Binding-site contacts:
Ligand atom N2 contacts residue GLN189 of chain 1.A at 3.5 Å.
Ligand atom C22 contacts residue MET165 of chain 1.A at 3.5 Å (hydrophobic).
Ligand atom CL contacts residue HIS41 of chain 1.A at 3.5 Å.
Ligand atom C13 contacts residue SER144 of chain 1.A at 3.7 Å.
Ligand atom CL contacts residue ASP187 of chain 1.A at 3.5 Å.
Ligand atom N4 contacts residue SER144 of chain 1.A at 3.4 Å (h-bond).
Ligand atom CL contacts residue MET165 of chain 1.A at 3.8 Å.
Ligand atom C14 contacts residue PHE140 of chain 1.A at 3.3 Å (hydrophobic).
Ligand atom N1 contacts residue GLN189 of chain 1.A at 3.4 Å.
Ligand atom C15 contacts residue GLU166 of chain 1.A at 3.6 Å.
Ligand atom C18 contacts residue ASN142 of chain 1.A at 3.9 Å.
Ligand atom C1 contacts residue MET49 of chain 1.A at 3.7 Å (hydrophobic).
Ligand atom C2 contacts residue DMS1 of chain 1.E at 3.5 Å.
Ligand atom C1 contacts residue DMS1 of chain 1.E at 3.7 Å.
Ligand atom C16 contacts residue PHE140 of chain 1.A at 3.9 Å (hydrophobic).
Ligand atom C17 contacts residue DMS1 of chain 1.J at 3.7 Å.
Ligand atom C14 contacts residue GLU166 of chain 1.A at 3.4 Å.
Ligand atom O contacts residue GLU166 of chain 1.A at 3.3 Å (salt-bridge).
Ligand atom C18 contacts residue DMS1 of chain 1.J at 3.5 Å.
Ligand atom C5 contacts residue GLN189 of chain 1.A at 3.4 Å.
Ligand atom N4 contacts residue LEU141 of chain 1.A at 3.7 Å.
Ligand atom C7 contacts residue GLN189 of chain 1.A at 3.5 Å.
Ligand atom C16 contacts residue GLU166 of chain 1.A at 3.4 Å.
Ligand atom N3 contacts residue CYS145 of chain 1.A at 3.4 Å (h-bond).
Ligand atom C15 contacts residue LEU141 of chain 1.A at 3.7 Å (hydrophobic).
Ligand atom C22 contacts residue HIS41 of chain 1.A at 3.8 Å.
Ligand atom C19 contacts residue ASN142 of chain 1.A at 3.6 Å.
Ligand atom C4 contacts residue GLN189 of chain 1.A at 3.1 Å.
Ligand atom C contacts residue MET165 of chain 1.A at 3.5 Å (hydrophobic).
Ligand atom C14 contacts residue LEU141 of chain 1.A at 3.5 Å (hydrophobic).
Ligand atom N4 contacts residue HIS163 of chain 1.A at 2.7 Å (h-bond).
Ligand atom C6 contacts residue GLN189 of chain 1.A at 3.5 Å.
Ligand atom C16 contacts residue LEU141 of chain 1.A at 3.8 Å (hydrophobic).
Ligand atom C7 contacts residue MET49 of chain 1.A at 3.6 Å (hydrophobic).
Ligand atom C4 contacts residue DMS1 of chain 1.J at 3.7 Å.
Ligand atom C22 contacts residue HIS164 of chain 1.A at 3.2 Å.
Ligand atom C16 contacts residue ASN142 of chain 1.A at 3.8 Å.
Ligand atom N4 contacts residue PHE140 of chain 1.A at 3.4 Å.
Ligand atom C13 contacts residue HIS163 of chain 1.A at 2.8 Å.
Ligand atom N2 contacts residue MET49 of chain 1.A at 3.5 Å.

A small-molecule ligand and the protein it binds are described below.
Small molecule (SMILES): O=C(Nc1cncc2ccccc12)[C@@H]1CCN(Cc2ncc[nH]2)c2ccc(Cl)cc21

Sequence of chain 1.B:
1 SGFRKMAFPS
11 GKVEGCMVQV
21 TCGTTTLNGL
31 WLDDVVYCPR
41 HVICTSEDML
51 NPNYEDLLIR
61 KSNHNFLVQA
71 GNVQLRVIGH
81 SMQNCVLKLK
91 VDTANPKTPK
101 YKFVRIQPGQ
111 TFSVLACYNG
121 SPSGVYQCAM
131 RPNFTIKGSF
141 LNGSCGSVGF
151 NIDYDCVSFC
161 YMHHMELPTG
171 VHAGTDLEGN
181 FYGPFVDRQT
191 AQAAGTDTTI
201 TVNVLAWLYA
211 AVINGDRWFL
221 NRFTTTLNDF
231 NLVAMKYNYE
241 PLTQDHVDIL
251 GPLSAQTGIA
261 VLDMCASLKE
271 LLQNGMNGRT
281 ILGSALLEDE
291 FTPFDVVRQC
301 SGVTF

Sequence of chain 1.A:
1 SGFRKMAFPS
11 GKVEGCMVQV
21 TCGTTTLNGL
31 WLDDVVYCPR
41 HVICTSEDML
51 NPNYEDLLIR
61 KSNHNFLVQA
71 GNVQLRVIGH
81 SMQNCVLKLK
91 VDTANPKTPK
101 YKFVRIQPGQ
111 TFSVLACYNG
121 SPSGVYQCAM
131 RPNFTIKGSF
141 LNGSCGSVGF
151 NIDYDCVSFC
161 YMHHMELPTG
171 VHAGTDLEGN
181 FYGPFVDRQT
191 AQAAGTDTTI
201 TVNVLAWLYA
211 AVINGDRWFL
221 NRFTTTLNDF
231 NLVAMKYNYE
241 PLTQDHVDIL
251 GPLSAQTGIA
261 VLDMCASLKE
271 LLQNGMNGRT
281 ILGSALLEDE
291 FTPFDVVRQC